The small molecule below binds the protein below.
Small molecule (SMILES): Cc1cn([C@H]2C[C@H](O[P](=O)(O)OC[C@H]3O[C@@H](n4cc(C)c(=O)[nH]c4=O)C[C@@H]3O[P](=O)(O)OC[C@H]3O[C@@H](n4cc(C)c(=O)[nH]c4=O)C[C@@H]3O)[C@@H](CO[P](=O)(O)O[C@H]3C[C@H](n4cc(C)c(=O)[nH]c4=O)O[C@@H]3CO[P](=O)(O)O[C@H]3C[C@H](n4cnc5c(=O)nc(N)[nH]c54)O[C@@H]3CO[P](=O)(O)O[C@H]3C[C@H](n4cnc5c(=O)nc(N)[nH]c54)O[C@@H]3CO[P](=O)(O)O[C@H]3C[C@H](n4cnc5c(=O)nc(N)[nH]c54)O[C@@H]3CO[P](=O)(O)O[C@H]3C[C@H](n4cnc5c(N)ncnc54)O[C@@H]3CO[P](=O)(O)O[C@H]3C[C@H](n4cc(C)c(=O)[nH]c4=O)O[C@@H]3COP(=O)=O)O2)c(=O)[nH]c1=O

Sequence of chain 1.A:
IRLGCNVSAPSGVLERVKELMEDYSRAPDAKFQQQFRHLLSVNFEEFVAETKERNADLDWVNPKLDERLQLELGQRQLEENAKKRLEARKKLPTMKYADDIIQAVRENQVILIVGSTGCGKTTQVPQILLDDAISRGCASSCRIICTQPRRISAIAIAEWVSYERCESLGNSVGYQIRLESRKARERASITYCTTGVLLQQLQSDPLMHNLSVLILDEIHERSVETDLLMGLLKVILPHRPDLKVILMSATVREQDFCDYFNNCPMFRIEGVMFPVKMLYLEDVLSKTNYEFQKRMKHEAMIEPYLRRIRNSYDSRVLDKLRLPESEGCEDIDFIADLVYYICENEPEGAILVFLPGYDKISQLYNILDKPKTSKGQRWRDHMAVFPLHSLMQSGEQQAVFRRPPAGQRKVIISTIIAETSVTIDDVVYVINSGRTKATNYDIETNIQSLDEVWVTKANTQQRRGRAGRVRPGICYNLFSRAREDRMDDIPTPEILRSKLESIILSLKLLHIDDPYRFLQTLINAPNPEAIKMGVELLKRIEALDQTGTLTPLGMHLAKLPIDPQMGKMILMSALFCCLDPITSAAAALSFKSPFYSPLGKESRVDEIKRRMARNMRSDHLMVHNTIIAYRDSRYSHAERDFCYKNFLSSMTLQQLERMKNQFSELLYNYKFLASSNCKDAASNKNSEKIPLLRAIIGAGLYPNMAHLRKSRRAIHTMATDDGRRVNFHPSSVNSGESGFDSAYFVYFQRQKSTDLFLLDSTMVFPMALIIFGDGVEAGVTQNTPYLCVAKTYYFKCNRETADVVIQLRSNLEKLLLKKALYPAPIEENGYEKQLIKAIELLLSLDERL

Binding-site contacts:
Ligand atom O6 contacts residue GLU676 of chain 1.A at 3.3 Å.
Ligand atom OP1 contacts residue SER495 of chain 1.A at 3.0 Å (h-bond).
Ligand atom OP2 contacts residue SER464 of chain 1.A at 2.9 Å (h-bond).
Ligand atom OP1 contacts residue ARG239 of chain 1.A at 2.8 Å (salt-bridge).
Ligand atom OP1 contacts residue ILE491 of chain 1.A at 3.2 Å.
Ligand atom OP1 contacts residue LYS511 of chain 1.A at 3.4 Å (salt-bridge).
Ligand atom O4' contacts residue PRO810 of chain 1.A at 3.3 Å.
Ligand atom C6 contacts residue ARG239 of chain 1.A at 3.4 Å.
Ligand atom OP2 contacts residue ARG212 of chain 1.A at 3.2 Å.
Ligand atom OP1 contacts residue THR255 of chain 1.A at 2.9 Å (h-bond).
Ligand atom O3' contacts residue GLN237 of chain 1.A at 3.3 Å (h-bond).
Ligand atom OP1 contacts residue SER833 of chain 1.A at 2.6 Å (h-bond).
Ligand atom C1' contacts residue LYS511 of chain 1.A at 3.1 Å.
Ligand atom OP2 contacts residue GLY431 of chain 1.A at 3.3 Å.
Ligand atom O3' contacts residue ILE491 of chain 1.A at 3.1 Å.
Ligand atom OP1 contacts residue ARG212 of chain 1.A at 2.7 Å (salt-bridge).
Ligand atom N3 contacts residue PRO635 of chain 1.A at 3.3 Å (h-bond).
Ligand atom C6 contacts residue THR513 of chain 1.A at 3.4 Å.
Ligand atom C2 contacts residue TYR432 of chain 1.A at 3.2 Å (hydrophobic).
Ligand atom OP1 contacts residue HIS809 of chain 1.A at 3.0 Å (h-bond).
Ligand atom OP1 contacts residue SER464 of chain 1.A at 3.1 Å (h-bond).
Ligand atom O5' contacts residue SER495 of chain 1.A at 3.4 Å (h-bond).
Ligand atom C7 contacts residue GLN264 of chain 1.A at 3.4 Å.
Ligand atom C5' contacts residue PRO210 of chain 1.A at 3.2 Å (hydrophobic).
Ligand atom O2 contacts residue PRO635 of chain 1.A at 3.3 Å.
Ligand atom O5' contacts residue ARG239 of chain 1.A at 3.2 Å.
Ligand atom O4' contacts residue LYS511 of chain 1.A at 3.3 Å.
Ligand atom O4' contacts residue GLN262 of chain 1.A at 3.3 Å.
Ligand atom OP1 contacts residue THR489 of chain 1.A at 2.8 Å (h-bond).
Ligand atom OP1 contacts residue ARG211 of chain 1.A at 3.4 Å.
Ligand atom OP2 contacts residue HIS463 of chain 1.A at 2.9 Å (h-bond).
Ligand atom C7 contacts residue GLN261 of chain 1.A at 3.4 Å.
Ligand atom OP1 contacts residue THR834 of chain 1.A at 3.1 Å (h-bond).
Ligand atom O4 contacts residue GLN264 of chain 1.A at 3.3 Å (h-bond).
Ligand atom O2 contacts residue SER265 of chain 1.A at 3.2 Å (h-bond).
Ligand atom O2 contacts residue PRO810 of chain 1.A at 3.2 Å.
Ligand atom O6 contacts residue THR513 of chain 1.A at 2.8 Å (h-bond).
Ligand atom N1 contacts residue TYR432 of chain 1.A at 3.2 Å.
Ligand atom OP2 contacts residue TYR432 of chain 1.A at 2.7 Å (h-bond).
Ligand atom OP1 contacts residue GLN736 of chain 1.A at 3.4 Å (h-bond).